This protein binds this small molecule.
Small molecule (SMILES): CC(=O)N[C@@H]1[C@@H](O)[C@H](O)[C@@H](CO)O[C@H]1O

Sequence of chain 1.C:
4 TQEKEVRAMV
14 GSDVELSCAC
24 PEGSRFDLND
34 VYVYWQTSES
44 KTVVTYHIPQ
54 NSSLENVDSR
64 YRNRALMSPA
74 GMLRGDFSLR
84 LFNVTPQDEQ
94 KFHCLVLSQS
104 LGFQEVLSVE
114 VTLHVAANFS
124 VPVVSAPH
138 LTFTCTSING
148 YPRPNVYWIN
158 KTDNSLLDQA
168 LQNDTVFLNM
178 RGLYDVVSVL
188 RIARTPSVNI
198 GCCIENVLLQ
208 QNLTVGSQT

Binding-site contacts:
Ligand atom C3 contacts residue ASN86 of chain 1.C at 3.9 Å.
Ligand atom C1 contacts residue ASN86 of chain 1.C at 1.4 Å.
Ligand atom C5 contacts residue THR88 of chain 1.C at 4.4 Å.
Ligand atom C2 contacts residue ASN86 of chain 1.C at 2.6 Å.
Ligand atom C6 contacts residue THR88 of chain 1.C at 4.3 Å.
Ligand atom C5 contacts residue ASN86 of chain 1.C at 3.7 Å.
Ligand atom C4 contacts residue ASN86 of chain 1.C at 4.3 Å.
Ligand atom N2 contacts residue ASN86 of chain 1.C at 2.9 Å (h-bond).
Ligand atom C7 contacts residue ASN86 of chain 1.C at 4.2 Å.
Ligand atom O5 contacts residue THR88 of chain 1.C at 4.0 Å.
Ligand atom O5 contacts residue ASN86 of chain 1.C at 2.4 Å (h-bond).